A small-molecule ligand and the protein it binds are described below.
Small molecule (SMILES): C[C@@H]1NC(=O)[C@H](C[C@@](C)(O)CO)NC(=O)[C@@H]2CC3=C(N=C4C=CC=CC43)SC[C@H](NC(=O)[C@@H]([C@H](C)O)NC1=O)C(=O)N1C[C@H](O)C[C@H]1C(=O)N[C@@H](C)C(=O)N2

Sequence of chain 1.D:
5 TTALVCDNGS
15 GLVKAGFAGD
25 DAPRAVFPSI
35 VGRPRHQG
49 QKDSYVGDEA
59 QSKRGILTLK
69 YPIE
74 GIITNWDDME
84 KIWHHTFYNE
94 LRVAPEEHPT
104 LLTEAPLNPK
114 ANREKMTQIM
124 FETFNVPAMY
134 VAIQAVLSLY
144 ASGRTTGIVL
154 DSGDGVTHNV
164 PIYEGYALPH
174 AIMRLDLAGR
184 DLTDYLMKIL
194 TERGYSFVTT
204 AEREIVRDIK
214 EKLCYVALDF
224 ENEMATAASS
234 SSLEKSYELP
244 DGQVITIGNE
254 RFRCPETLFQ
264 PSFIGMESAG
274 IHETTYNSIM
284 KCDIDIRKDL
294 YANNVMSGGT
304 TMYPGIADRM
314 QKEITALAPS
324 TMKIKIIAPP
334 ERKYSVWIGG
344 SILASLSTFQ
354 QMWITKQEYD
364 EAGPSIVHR

Sequence of chain 1.C:
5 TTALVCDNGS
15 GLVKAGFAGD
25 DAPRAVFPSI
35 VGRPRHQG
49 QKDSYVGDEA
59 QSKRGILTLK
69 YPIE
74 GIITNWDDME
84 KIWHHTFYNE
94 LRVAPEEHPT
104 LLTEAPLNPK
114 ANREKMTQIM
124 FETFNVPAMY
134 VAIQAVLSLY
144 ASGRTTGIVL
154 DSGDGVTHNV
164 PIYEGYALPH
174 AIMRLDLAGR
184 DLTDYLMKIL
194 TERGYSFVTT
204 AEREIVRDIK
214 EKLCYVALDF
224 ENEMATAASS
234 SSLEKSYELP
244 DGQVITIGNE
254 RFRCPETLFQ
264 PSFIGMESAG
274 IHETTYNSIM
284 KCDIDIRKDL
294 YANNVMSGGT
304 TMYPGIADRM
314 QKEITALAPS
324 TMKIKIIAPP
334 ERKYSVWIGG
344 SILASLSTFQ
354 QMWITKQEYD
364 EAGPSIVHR

Sequence of chain 1.E:
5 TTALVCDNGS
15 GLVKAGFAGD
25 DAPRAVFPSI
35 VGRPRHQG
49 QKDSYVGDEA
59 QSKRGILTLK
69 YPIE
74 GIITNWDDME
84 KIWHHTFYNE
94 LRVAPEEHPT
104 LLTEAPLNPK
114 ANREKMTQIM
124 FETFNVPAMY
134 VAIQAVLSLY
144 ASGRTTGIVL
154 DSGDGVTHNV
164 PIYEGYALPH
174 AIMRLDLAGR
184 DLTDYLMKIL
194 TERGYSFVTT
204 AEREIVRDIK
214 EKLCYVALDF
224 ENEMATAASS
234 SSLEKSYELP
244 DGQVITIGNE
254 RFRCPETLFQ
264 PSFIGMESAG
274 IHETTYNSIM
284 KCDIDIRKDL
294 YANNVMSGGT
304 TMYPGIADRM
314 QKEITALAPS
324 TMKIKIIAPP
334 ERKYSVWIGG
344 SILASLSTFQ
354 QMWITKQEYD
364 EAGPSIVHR

Binding-site contacts:
Ligand atom CD2 contacts residue SER199 of chain 1.C at 3.6 Å.
Ligand atom CZ2 contacts residue ARG177 of chain 1.D at 3.8 Å.
Ligand atom CA contacts residue GLY197 of chain 1.C at 3.8 Å.
Ligand atom CZ2 contacts residue ILE75 of chain 1.D at 3.8 Å (hydrophobic).
Ligand atom CA contacts residue GLU205 of chain 1.C at 3.9 Å.
Ligand atom CB contacts residue GLU72 of chain 1.D at 3.6 Å.
Ligand atom CE3 contacts residue TYR198 of chain 1.C at 3.3 Å (hydrophobic).
Ligand atom CZ3 contacts residue THR194 of chain 1.C at 3.8 Å.
Ligand atom CD1 contacts residue GLY197 of chain 1.C at 3.8 Å.
Ligand atom O contacts residue GLN246 of chain 1.C at 3.3 Å (h-bond).
Ligand atom OG1 contacts residue ARG290 of chain 1.E at 3.4 Å (salt-bridge).
Ligand atom CB contacts residue ILE75 of chain 1.D at 3.8 Å (hydrophobic).
Ligand atom N contacts residue GLY197 of chain 1.C at 3.1 Å (h-bond).
Ligand atom CD2 contacts residue ILE75 of chain 1.D at 3.6 Å (hydrophobic).
Ligand atom CE3 contacts residue PRO112 of chain 1.D at 3.9 Å (hydrophobic).
Ligand atom O1 contacts residue GLY197 of chain 1.C at 2.7 Å (h-bond).
Ligand atom CB contacts residue GLU205 of chain 1.C at 3.2 Å.
Ligand atom CB contacts residue GLY197 of chain 1.C at 3.5 Å.
Ligand atom CG2 contacts residue GLU205 of chain 1.C at 3.2 Å.
Ligand atom CE2 contacts residue SER199 of chain 1.C at 4.0 Å.
Ligand atom CB contacts residue TYR198 of chain 1.C at 3.9 Å (hydrophobic).
Ligand atom O contacts residue TYR198 of chain 1.C at 3.9 Å.
Ligand atom CA contacts residue GLN246 of chain 1.C at 3.7 Å.
Ligand atom CB contacts residue GLU72 of chain 1.D at 3.5 Å.
Ligand atom CD contacts residue GLU72 of chain 1.D at 3.8 Å.
Ligand atom CZ3 contacts residue TYR198 of chain 1.C at 3.6 Å (hydrophobic).
Ligand atom CG2 contacts residue ILE287 of chain 1.E at 3.9 Å (hydrophobic).
Ligand atom CA contacts residue GLU72 of chain 1.D at 3.8 Å.
Ligand atom CA contacts residue SER199 of chain 1.C at 3.6 Å.
Ligand atom N contacts residue GLU72 of chain 1.D at 3.1 Å (salt-bridge).
Ligand atom O contacts residue SER199 of chain 1.C at 3.6 Å.
Ligand atom CB contacts residue TYR198 of chain 1.C at 3.6 Å (hydrophobic).
Ligand atom CG contacts residue GLU72 of chain 1.D at 3.5 Å.
Ligand atom CE2 contacts residue ILE75 of chain 1.D at 3.6 Å (hydrophobic).
Ligand atom CH2 contacts residue ARG177 of chain 1.D at 3.9 Å.
Ligand atom CZ3 contacts residue PRO112 of chain 1.D at 3.6 Å (hydrophobic).
Ligand atom CG contacts residue GLY197 of chain 1.C at 3.5 Å.
Ligand atom CE3 contacts residue SER199 of chain 1.C at 3.9 Å.
Ligand atom CG contacts residue SER199 of chain 1.C at 3.9 Å.
Ligand atom CE3 contacts residue ILE75 of chain 1.D at 3.8 Å (hydrophobic).